Binding-site contacts:
Ligand atom N2 contacts residue ASN174 of chain 1.A at 2.9 Å (h-bond).
Ligand atom C6 contacts residue VAL135 of chain 1.A at 4.3 Å (hydrophobic).
Ligand atom C3 contacts residue ASN174 of chain 1.A at 3.8 Å.
Ligand atom O3 contacts residue LYS137 of chain 1.A at 3.9 Å.
Ligand atom C8 contacts residue THR27 of chain 1.A at 3.6 Å.
Ligand atom C3 contacts residue LYS137 of chain 1.A at 4.4 Å.
Ligand atom C7 contacts residue ASN174 of chain 1.A at 3.1 Å.
Ligand atom C8 contacts residue ASN174 of chain 1.A at 4.1 Å.
Ligand atom C8 contacts residue GLU218 of chain 1.A at 3.4 Å.
Ligand atom C7 contacts residue GLU218 of chain 1.A at 3.7 Å.
Ligand atom C1 contacts residue ASN174 of chain 1.A at 1.4 Å.
Ligand atom C3 contacts residue GLU218 of chain 1.A at 4.0 Å.
Ligand atom C5 contacts residue ASN174 of chain 1.A at 3.5 Å.
Ligand atom O5 contacts residue ASN174 of chain 1.A at 2.3 Å (h-bond).
Ligand atom O7 contacts residue ASN174 of chain 1.A at 2.9 Å (h-bond).
Ligand atom C2 contacts residue ASN174 of chain 1.A at 2.5 Å.
Ligand atom N2 contacts residue GLU218 of chain 1.A at 3.0 Å (salt-bridge).
Ligand atom O3 contacts residue GLU218 of chain 1.A at 4.2 Å.
Ligand atom C4 contacts residue ASN174 of chain 1.A at 4.2 Å.
Ligand atom C2 contacts residue GLU218 of chain 1.A at 4.1 Å.

A protein and the small-molecule ligand that binds it are described below.
Small molecule (SMILES): CC(=O)N[C@H]1[C@H](O[C@H]2[C@H](O)[C@@H](NC(C)=O)CO[C@@H]2CO)O[C@H](CO)[C@@H](O)[C@@H]1O

Sequence of chain 1.A:
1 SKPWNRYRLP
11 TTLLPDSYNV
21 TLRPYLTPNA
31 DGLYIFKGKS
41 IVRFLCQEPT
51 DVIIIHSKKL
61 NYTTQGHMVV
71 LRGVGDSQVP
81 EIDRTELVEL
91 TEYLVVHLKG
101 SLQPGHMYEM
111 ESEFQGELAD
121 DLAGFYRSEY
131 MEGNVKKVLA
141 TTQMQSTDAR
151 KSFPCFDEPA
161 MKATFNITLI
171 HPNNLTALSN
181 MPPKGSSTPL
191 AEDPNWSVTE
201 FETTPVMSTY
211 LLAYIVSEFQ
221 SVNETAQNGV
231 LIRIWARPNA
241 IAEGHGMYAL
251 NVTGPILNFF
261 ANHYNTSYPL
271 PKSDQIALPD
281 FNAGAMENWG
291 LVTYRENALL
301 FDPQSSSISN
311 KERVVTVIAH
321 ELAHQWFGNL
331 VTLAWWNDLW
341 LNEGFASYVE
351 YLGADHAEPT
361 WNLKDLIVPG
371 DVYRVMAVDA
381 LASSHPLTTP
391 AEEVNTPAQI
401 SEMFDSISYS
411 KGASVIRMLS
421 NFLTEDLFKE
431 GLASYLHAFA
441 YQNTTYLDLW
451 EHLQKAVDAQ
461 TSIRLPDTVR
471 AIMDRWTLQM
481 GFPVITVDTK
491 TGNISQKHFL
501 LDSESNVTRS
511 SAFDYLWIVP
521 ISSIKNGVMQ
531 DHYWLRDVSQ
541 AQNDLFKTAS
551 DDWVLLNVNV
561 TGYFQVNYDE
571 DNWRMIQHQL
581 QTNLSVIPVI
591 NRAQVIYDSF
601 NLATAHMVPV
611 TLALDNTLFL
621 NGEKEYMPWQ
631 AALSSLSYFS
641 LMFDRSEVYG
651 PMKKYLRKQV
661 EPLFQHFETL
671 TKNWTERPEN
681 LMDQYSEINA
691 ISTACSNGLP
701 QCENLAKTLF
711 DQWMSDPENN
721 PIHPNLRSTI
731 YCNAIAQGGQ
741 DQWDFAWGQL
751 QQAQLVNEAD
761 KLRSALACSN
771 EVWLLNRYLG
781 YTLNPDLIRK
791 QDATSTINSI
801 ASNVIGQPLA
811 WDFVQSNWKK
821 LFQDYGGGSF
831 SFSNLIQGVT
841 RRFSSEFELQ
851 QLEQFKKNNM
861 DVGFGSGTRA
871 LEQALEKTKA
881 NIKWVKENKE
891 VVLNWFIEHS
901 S